Sequence of chain 1.C:
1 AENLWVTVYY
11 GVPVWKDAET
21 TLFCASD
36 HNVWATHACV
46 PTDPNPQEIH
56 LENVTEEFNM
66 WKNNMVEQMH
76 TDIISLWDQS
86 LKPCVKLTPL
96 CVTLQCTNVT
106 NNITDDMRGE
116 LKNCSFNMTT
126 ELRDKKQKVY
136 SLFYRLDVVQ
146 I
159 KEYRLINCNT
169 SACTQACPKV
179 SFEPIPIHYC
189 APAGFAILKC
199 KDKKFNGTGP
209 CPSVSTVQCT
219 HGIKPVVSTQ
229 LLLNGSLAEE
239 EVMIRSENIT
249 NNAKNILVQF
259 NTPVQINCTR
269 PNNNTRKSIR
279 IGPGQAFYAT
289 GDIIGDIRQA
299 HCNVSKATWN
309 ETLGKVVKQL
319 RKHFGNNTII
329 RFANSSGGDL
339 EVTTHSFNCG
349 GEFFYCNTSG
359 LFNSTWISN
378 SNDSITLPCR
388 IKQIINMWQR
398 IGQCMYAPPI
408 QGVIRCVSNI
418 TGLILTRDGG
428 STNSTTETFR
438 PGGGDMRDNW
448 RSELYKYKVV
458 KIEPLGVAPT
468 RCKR

The protein below binds the small molecule below.
Small molecule (SMILES): CC(=O)N[C@H]1[C@H](O[C@H]2[C@H](O)[C@@H](NC(C)=O)CO[C@@H]2CO)O[C@H](CO)[C@@H](O[C@@H]2O[C@H](CO)[C@@H](O)[C@H](O[C@H]3O[C@H](CO)[C@@H](O)[C@H](O)[C@@H]3O[C@H]3O[C@H](CO)[C@@H](O)[C@H](O)[C@@H]3O)[C@@H]2O)[C@@H]1O

Binding-site contacts:
Ligand atom C6 contacts residue GLN408 of chain 1.C at 3.5 Å.
Ligand atom N2 contacts residue ASN232 of chain 1.C at 2.9 Å (h-bond).
Ligand atom C5 contacts residue ASN232 of chain 1.C at 3.6 Å.
Ligand atom C1 contacts residue VAL414 of chain 1.C at 4.0 Å (hydrophobic).
Ligand atom O7 contacts residue CYS413 of chain 1.C at 3.7 Å.
Ligand atom C1 contacts residue ASN232 of chain 1.C at 1.4 Å.
Ligand atom C5 contacts residue VAL414 of chain 1.C at 3.4 Å (hydrophobic).
Ligand atom O6 contacts residue SER179 of chain 1.C at 3.1 Å (h-bond).
Ligand atom C4 contacts residue VAL414 of chain 1.C at 3.9 Å (hydrophobic).
Ligand atom C6 contacts residue GLU181 of chain 1.C at 3.5 Å.
Ligand atom O6 contacts residue GLY348 of chain 1.C at 3.4 Å.
Ligand atom C8 contacts residue VAL224 of chain 1.C at 4.0 Å (hydrophobic).
Ligand atom C8 contacts residue SER415 of chain 1.C at 4.0 Å.
Ligand atom O6 contacts residue GLN408 of chain 1.C at 3.6 Å (h-bond).
Ligand atom O7 contacts residue PRO182 of chain 1.C at 3.8 Å.
Ligand atom O7 contacts residue ASN232 of chain 1.C at 3.6 Å.
Ligand atom C7 contacts residue SER415 of chain 1.C at 3.9 Å.
Ligand atom C6 contacts residue NAG1 of chain 1.X at 3.6 Å.
Ligand atom C3 contacts residue VAL414 of chain 1.C at 3.8 Å (hydrophobic).
Ligand atom O5 contacts residue ASN232 of chain 1.C at 2.3 Å (h-bond).
Ligand atom O6 contacts residue GLU181 of chain 1.C at 3.6 Å.
Ligand atom C1 contacts residue SER415 of chain 1.C at 3.7 Å.
Ligand atom O7 contacts residue VAL414 of chain 1.C at 3.1 Å (h-bond).
Ligand atom C5 contacts residue NAG1 of chain 1.X at 3.7 Å.
Ligand atom C8 contacts residue ASN346 of chain 1.C at 3.9 Å.
Ligand atom O3 contacts residue GLU181 of chain 1.C at 3.7 Å.
Ligand atom O3 contacts residue CYS413 of chain 1.C at 3.8 Å.
Ligand atom C3 contacts residue ASN232 of chain 1.C at 3.8 Å.
Ligand atom O4 contacts residue VAL414 of chain 1.C at 3.9 Å.
Ligand atom C2 contacts residue ASN232 of chain 1.C at 2.5 Å.
Ligand atom O5 contacts residue NAG1 of chain 1.X at 3.4 Å.
Ligand atom N2 contacts residue SER415 of chain 1.C at 3.0 Å (h-bond).
Ligand atom C5 contacts residue GLU181 of chain 1.C at 3.9 Å.
Ligand atom C4 contacts residue GLU181 of chain 1.C at 3.7 Å.
Ligand atom O5 contacts residue GLU181 of chain 1.C at 3.7 Å.
Ligand atom C8 contacts residue LEU231 of chain 1.C at 3.6 Å (hydrophobic).
Ligand atom C7 contacts residue ASN232 of chain 1.C at 3.5 Å.
Ligand atom C6 contacts residue SER179 of chain 1.C at 3.3 Å.
Ligand atom C2 contacts residue SER415 of chain 1.C at 3.6 Å.
Ligand atom C3 contacts residue SER415 of chain 1.C at 3.8 Å.